This small molecule binds to this protein.
Small molecule (SMILES): Cn1c2c(c3ccccc31)C[C@@H]1C[C@H]2[C@H](O)CN1

Sequence of chain 1.A:
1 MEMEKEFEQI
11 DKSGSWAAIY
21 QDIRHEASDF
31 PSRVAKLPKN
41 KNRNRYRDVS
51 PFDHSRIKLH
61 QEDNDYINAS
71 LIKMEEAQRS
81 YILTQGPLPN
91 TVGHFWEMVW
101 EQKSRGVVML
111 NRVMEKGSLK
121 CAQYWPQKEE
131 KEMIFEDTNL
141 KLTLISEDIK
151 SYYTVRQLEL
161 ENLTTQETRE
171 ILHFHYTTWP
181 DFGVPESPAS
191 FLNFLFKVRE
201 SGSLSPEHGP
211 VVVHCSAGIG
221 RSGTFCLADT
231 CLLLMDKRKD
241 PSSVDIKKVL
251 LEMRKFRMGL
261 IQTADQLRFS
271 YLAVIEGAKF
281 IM

Binding-site contacts:
Ligand atom C12 contacts residue ILE145 of chain 1.A at 4.3 Å (hydrophobic).
Ligand atom O18 contacts residue GLU170 of chain 1.A at 4.0 Å.
Ligand atom C12 contacts residue GLU170 of chain 1.A at 2.9 Å.
Ligand atom C01 contacts residue GLU170 of chain 1.A at 2.9 Å.
Ligand atom C03 contacts residue GLU170 of chain 1.A at 4.3 Å.
Ligand atom C10 contacts residue LEU158 of chain 1.A at 4.5 Å (hydrophobic).
Ligand atom C10 contacts residue GLU159 of chain 1.A at 3.8 Å.
Ligand atom N15 contacts residue THR168 of chain 1.A at 3.7 Å.
Ligand atom N02 contacts residue GLU170 of chain 1.A at 3.1 Å (salt-bridge).
Ligand atom C06 contacts residue THR168 of chain 1.A at 3.4 Å.
Ligand atom C11 contacts residue GLU159 of chain 1.A at 3.8 Å.
Ligand atom C08 contacts residue GLU170 of chain 1.A at 4.5 Å.
Ligand atom C09 contacts residue GLU170 of chain 1.A at 3.6 Å.
Ligand atom C07 contacts residue THR168 of chain 1.A at 3.2 Å.
Ligand atom C14 contacts residue GLU170 of chain 1.A at 2.8 Å.
Ligand atom C11 contacts residue GLU170 of chain 1.A at 3.5 Å.
Ligand atom C10 contacts residue GLU170 of chain 1.A at 3.6 Å.
Ligand atom C10 contacts residue ARG169 of chain 1.A at 4.2 Å.
Ligand atom C11 contacts residue LEU158 of chain 1.A at 3.6 Å (hydrophobic).
Ligand atom C11 contacts residue ILE145 of chain 1.A at 4.0 Å (hydrophobic).
Ligand atom C12 contacts residue LEU158 of chain 1.A at 4.1 Å (hydrophobic).
Ligand atom C13 contacts residue GLU170 of chain 1.A at 2.4 Å.